Sequence of chain 2.C:
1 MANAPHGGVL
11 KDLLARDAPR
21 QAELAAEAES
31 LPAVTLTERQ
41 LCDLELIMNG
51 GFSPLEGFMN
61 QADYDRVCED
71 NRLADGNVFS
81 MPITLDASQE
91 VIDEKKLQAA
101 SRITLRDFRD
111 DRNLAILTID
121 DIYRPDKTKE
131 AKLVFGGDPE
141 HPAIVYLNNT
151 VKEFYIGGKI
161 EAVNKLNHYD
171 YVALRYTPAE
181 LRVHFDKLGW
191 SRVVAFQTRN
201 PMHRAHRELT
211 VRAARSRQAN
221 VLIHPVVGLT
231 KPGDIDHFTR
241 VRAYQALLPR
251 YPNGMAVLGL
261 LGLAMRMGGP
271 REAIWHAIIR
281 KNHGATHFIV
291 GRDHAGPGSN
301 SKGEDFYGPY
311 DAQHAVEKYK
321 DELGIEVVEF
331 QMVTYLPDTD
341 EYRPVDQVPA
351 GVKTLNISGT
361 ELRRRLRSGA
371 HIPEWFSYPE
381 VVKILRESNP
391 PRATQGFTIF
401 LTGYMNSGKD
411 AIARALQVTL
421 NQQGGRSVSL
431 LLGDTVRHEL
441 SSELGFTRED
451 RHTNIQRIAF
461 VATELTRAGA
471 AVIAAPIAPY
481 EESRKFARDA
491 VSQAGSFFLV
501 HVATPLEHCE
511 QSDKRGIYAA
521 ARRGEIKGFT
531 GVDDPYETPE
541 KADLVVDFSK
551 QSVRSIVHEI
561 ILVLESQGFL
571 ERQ

A protein and the small-molecule ligand that binds it are described below.
Small molecule (SMILES): Nc1ncnc2c1ncn2[C@@H]1O[C@H](CO[P](=O)(O)OS(=O)(=O)O)[C@@H](OP(=O)(O)O)[C@H]1O

Binding-site contacts:
Ligand atom OS1 contacts residue ILE455 of chain 2.C at 3.6 Å.
Ligand atom C6 contacts residue ARG451 of chain 2.C at 3.5 Å.
Ligand atom C5 contacts residue PHE446 of chain 2.C at 3.5 Å (hydrophobic).
Ligand atom O4P contacts residue PRO476 of chain 2.C at 3.6 Å.
Ligand atom OS3 contacts residue PRO479 of chain 2.C at 3.2 Å.
Ligand atom N6 contacts residue LYS527 of chain 2.C at 3.1 Å (salt-bridge).
Ligand atom OS2 contacts residue ARG451 of chain 2.C at 3.6 Å.
Ligand atom N6 contacts residue ARG451 of chain 2.C at 3.6 Å (salt-bridge).
Ligand atom C4 contacts residue PHE446 of chain 2.C at 3.3 Å (hydrophobic).
Ligand atom N9 contacts residue PHE446 of chain 2.C at 3.5 Å.
Ligand atom C8 contacts residue PHE446 of chain 2.C at 3.4 Å (hydrophobic).
Ligand atom OS2 contacts residue ARG437 of chain 2.C at 3.1 Å (salt-bridge).
Ligand atom C2 contacts residue ARG451 of chain 2.C at 3.4 Å.
Ligand atom O5P contacts residue ARG437 of chain 2.C at 2.8 Å (salt-bridge).
Ligand atom C6 contacts residue PHE446 of chain 2.C at 3.5 Å (hydrophobic).
Ligand atom O2P contacts residue ARG515 of chain 2.C at 2.9 Å (salt-bridge).
Ligand atom O3P contacts residue ASP434 of chain 2.C at 2.9 Å.
Ligand atom C2 contacts residue PHE446 of chain 2.C at 3.7 Å (hydrophobic).
Ligand atom O4' contacts residue PHE446 of chain 2.C at 3.6 Å.
Ligand atom O5P contacts residue ASN454 of chain 2.C at 3.0 Å (h-bond).
Ligand atom OS1 contacts residue ALA478 of chain 2.C at 3.1 Å (h-bond).
Ligand atom N6 contacts residue PHE446 of chain 2.C at 3.6 Å.
Ligand atom O2' contacts residue PHE529 of chain 2.C at 3.8 Å.
Ligand atom OS3 contacts residue ARG451 of chain 2.C at 2.9 Å (salt-bridge).
Ligand atom N3 contacts residue PHE446 of chain 2.C at 3.6 Å.
Ligand atom N6 contacts residue GLY528 of chain 2.C at 3.3 Å (h-bond).
Ligand atom N1 contacts residue PHE529 of chain 2.C at 3.6 Å.
Ligand atom O5' contacts residue PHE446 of chain 2.C at 3.8 Å.
Ligand atom N3 contacts residue PHE529 of chain 2.C at 3.6 Å.
Ligand atom OS2 contacts residue ASN454 of chain 2.C at 3.2 Å (h-bond).
Ligand atom O4P contacts residue ILE477 of chain 2.C at 2.9 Å (h-bond).
Ligand atom C6 contacts residue PHE529 of chain 2.C at 3.5 Å (hydrophobic).
Ligand atom N1 contacts residue ARG451 of chain 2.C at 2.8 Å (salt-bridge).
Ligand atom N6 contacts residue PHE529 of chain 2.C at 3.7 Å.
Ligand atom N7 contacts residue PHE446 of chain 2.C at 3.5 Å.
Ligand atom O1P contacts residue ARG515 of chain 2.C at 3.2 Å (salt-bridge).
Ligand atom C4 contacts residue PHE529 of chain 2.C at 3.5 Å (hydrophobic).
Ligand atom OS1 contacts residue ILE477 of chain 2.C at 3.5 Å (h-bond).
Ligand atom C5 contacts residue PHE529 of chain 2.C at 3.6 Å (hydrophobic).
Ligand atom N1 contacts residue PHE446 of chain 2.C at 3.6 Å.